Binding-site contacts:
Ligand atom O2' contacts residue ARG198 of chain 1.F at 3.2 Å (salt-bridge).
Ligand atom C2' contacts residue FAD1 of chain 1.V at 3.3 Å.
Ligand atom N1 contacts residue TYR179 of chain 1.F at 3.6 Å.
Ligand atom O3' contacts residue PHE210 of chain 1.F at 3.4 Å.
Ligand atom O3B contacts residue ARG305 of chain 1.F at 2.9 Å (salt-bridge).
Ligand atom O1B contacts residue TYR370 of chain 1.F at 3.5 Å (h-bond).
Ligand atom O6' contacts residue THR294 of chain 1.F at 3.5 Å (h-bond).
Ligand atom O2' contacts residue FAD1 of chain 1.V at 3.3 Å.
Ligand atom O4' contacts residue FAD1 of chain 1.V at 2.9 Å (h-bond).
Ligand atom C6' contacts residue ARG305 of chain 1.F at 3.5 Å.
Ligand atom C1' contacts residue ARG305 of chain 1.F at 3.4 Å.
Ligand atom O2 contacts residue PHE175 of chain 1.F at 3.5 Å (h-bond).
Ligand atom O2 contacts residue THR180 of chain 1.F at 3.3 Å (h-bond).
Ligand atom O5' contacts residue ARG305 of chain 1.F at 2.9 Å (salt-bridge).
Ligand atom C2D contacts residue THR180 of chain 1.F at 3.5 Å.
Ligand atom PB contacts residue TYR370 of chain 1.F at 3.2 Å.
Ligand atom O5' contacts residue FAD1 of chain 1.V at 3.5 Å (h-bond).
Ligand atom C2 contacts residue PHE176 of chain 1.F at 3.6 Å (hydrophobic).
Ligand atom O4 contacts residue ASN296 of chain 1.F at 3.0 Å (h-bond).
Ligand atom O4' contacts residue PHE210 of chain 1.F at 3.2 Å.
Ligand atom N3 contacts residue TYR179 of chain 1.F at 3.4 Å.
Ligand atom O2D contacts residue VAL195 of chain 1.F at 3.6 Å.
Ligand atom C5 contacts residue TYR209 of chain 1.F at 3.6 Å (hydrophobic).
Ligand atom C5' contacts residue ARG305 of chain 1.F at 3.0 Å.
Ligand atom O3' contacts residue ARG198 of chain 1.F at 3.6 Å.
Ligand atom O1B contacts residue TYR335 of chain 1.F at 2.7 Å (h-bond).
Ligand atom O1A contacts residue TYR209 of chain 1.F at 2.5 Å (h-bond).
Ligand atom O3A contacts residue TYR370 of chain 1.F at 3.4 Å (h-bond).
Ligand atom O2B contacts residue ARG198 of chain 1.F at 3.3 Å (salt-bridge).
Ligand atom C2 contacts residue TYR179 of chain 1.F at 3.4 Å (hydrophobic).
Ligand atom O2B contacts residue TYR370 of chain 1.F at 2.5 Å (h-bond).
Ligand atom O2 contacts residue TYR179 of chain 1.F at 3.5 Å.
Ligand atom O2 contacts residue PHE176 of chain 1.F at 3.1 Å.
Ligand atom O3D contacts residue TRP184 of chain 1.F at 2.9 Å (h-bond).
Ligand atom O2D contacts residue TRP184 of chain 1.F at 3.4 Å (h-bond).
Ligand atom C1' contacts residue FAD1 of chain 1.V at 3.2 Å.
Ligand atom O2D contacts residue THR180 of chain 1.F at 3.0 Å (h-bond).
Ligand atom O6' contacts residue HIS109 of chain 1.F at 3.0 Å (h-bond).
Ligand atom N3 contacts residue PHE175 of chain 1.F at 2.9 Å (h-bond).
Ligand atom O2A contacts residue ARG198 of chain 1.F at 2.9 Å (salt-bridge).

Sequence of chain 1.F:
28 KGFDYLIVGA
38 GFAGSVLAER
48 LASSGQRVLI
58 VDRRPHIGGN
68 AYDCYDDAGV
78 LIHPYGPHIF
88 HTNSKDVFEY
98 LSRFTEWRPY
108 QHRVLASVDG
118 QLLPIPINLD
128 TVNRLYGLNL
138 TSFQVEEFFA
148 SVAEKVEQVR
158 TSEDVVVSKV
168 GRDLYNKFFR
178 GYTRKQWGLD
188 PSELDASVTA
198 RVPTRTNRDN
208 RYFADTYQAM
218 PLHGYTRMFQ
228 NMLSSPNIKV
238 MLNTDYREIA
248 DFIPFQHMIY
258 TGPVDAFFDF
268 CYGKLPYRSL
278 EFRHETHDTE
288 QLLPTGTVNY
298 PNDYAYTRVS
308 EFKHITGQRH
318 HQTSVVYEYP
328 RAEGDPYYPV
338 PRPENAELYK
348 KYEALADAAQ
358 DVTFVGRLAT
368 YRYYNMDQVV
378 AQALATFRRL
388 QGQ

The small molecule below binds the protein below.
Small molecule (SMILES): O=c1ccn([C@@H]2O[C@H](CO[P](=O)(O)O[P](=O)(O)O[C@H]3O[C@H](CO)[C@H](O)[C@H](O)[C@H]3O)[C@@H](O)[C@H]2O)c(=O)[nH]1